Binding-site contacts:
Ligand atom C7 contacts residue MET151 of chain 60.E at 4.3 Å (hydrophobic).
Ligand atom C8 contacts residue GLY150 of chain 60.E at 3.5 Å.
Ligand atom C8 contacts residue ASN154 of chain 60.E at 2.4 Å.
Ligand atom C5 contacts residue THR156 of chain 60.E at 3.8 Å.
Ligand atom C2 contacts residue ASN154 of chain 60.E at 2.6 Å.
Ligand atom O5 contacts residue ASN154 of chain 60.E at 4.2 Å.
Ligand atom O3 contacts residue ASN154 of chain 60.E at 4.1 Å.
Ligand atom N2 contacts residue ASN154 of chain 60.E at 1.4 Å (h-bond).
Ligand atom C3 contacts residue ASN154 of chain 60.E at 3.6 Å.
Ligand atom O7 contacts residue MET151 of chain 60.E at 3.6 Å.
Ligand atom O5 contacts residue THR156 of chain 60.E at 3.2 Å (h-bond).
Ligand atom C1 contacts residue THR156 of chain 60.E at 3.4 Å.
Ligand atom O7 contacts residue GLY150 of chain 60.E at 3.7 Å.
Ligand atom C8 contacts residue VAL153 of chain 60.E at 4.3 Å (hydrophobic).
Ligand atom C7 contacts residue GLY150 of chain 60.E at 3.9 Å.
Ligand atom O6 contacts residue THR156 of chain 60.E at 3.5 Å (h-bond).
Ligand atom C6 contacts residue THR156 of chain 60.E at 4.4 Å.
Ligand atom C7 contacts residue ASN154 of chain 60.E at 2.0 Å.
Ligand atom C1 contacts residue ASN154 of chain 60.E at 2.9 Å.
Ligand atom O7 contacts residue ASN154 of chain 60.E at 3.2 Å (h-bond).

A protein and the small-molecule ligand that binds it are described below.
Small molecule (SMILES): CC(=O)N[C@H]1[C@H](O[C@H]2[C@H](O)[C@@H](NC(C)=O)CO[C@@H]2CO)O[C@H](CO)[C@@H](O)[C@@H]1O

Sequence of chain 60.E:
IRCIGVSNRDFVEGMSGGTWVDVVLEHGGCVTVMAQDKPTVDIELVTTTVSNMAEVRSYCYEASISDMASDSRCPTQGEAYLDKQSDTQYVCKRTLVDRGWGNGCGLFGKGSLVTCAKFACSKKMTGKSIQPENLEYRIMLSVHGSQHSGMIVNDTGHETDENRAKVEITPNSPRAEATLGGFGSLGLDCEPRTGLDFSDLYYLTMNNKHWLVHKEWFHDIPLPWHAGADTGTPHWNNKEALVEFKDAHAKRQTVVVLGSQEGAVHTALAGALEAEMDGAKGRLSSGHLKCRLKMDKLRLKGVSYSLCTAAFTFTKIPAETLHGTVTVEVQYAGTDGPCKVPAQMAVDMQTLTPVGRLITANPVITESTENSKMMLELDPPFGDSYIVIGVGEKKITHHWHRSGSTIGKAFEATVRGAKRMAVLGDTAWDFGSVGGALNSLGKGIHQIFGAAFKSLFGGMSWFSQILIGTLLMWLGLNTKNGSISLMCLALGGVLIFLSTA